Binding-site contacts:
Ligand atom C1 contacts residue ASN675 of chain 1.A at 1.5 Å.
Ligand atom C2 contacts residue ASN675 of chain 1.A at 2.6 Å.
Ligand atom C1 contacts residue THR699 of chain 1.A at 3.7 Å.
Ligand atom O7 contacts residue LYS674 of chain 1.A at 3.1 Å.
Ligand atom N2 contacts residue ASN675 of chain 1.A at 3.0 Å.
Ligand atom C2 contacts residue GLU650 of chain 1.A at 4.0 Å.
Ligand atom C8 contacts residue THR699 of chain 1.A at 3.2 Å.
Ligand atom C7 contacts residue LYS674 of chain 1.A at 4.2 Å.
Ligand atom N2 contacts residue THR699 of chain 1.A at 4.4 Å.
Ligand atom C5 contacts residue ASN675 of chain 1.A at 3.6 Å.
Ligand atom C7 contacts residue THR699 of chain 1.A at 3.8 Å.
Ligand atom N2 contacts residue GLU650 of chain 1.A at 4.2 Å.
Ligand atom C3 contacts residue ASN675 of chain 1.A at 3.9 Å.
Ligand atom C8 contacts residue ASN675 of chain 1.A at 4.2 Å.
Ligand atom O5 contacts residue ASN675 of chain 1.A at 2.2 Å (h-bond).
Ligand atom O5 contacts residue THR699 of chain 1.A at 4.1 Å.
Ligand atom C8 contacts residue ASN723 of chain 1.A at 4.1 Å.
Ligand atom O7 contacts residue ASN675 of chain 1.A at 4.0 Å.
Ligand atom O7 contacts residue GLU698 of chain 1.A at 4.3 Å.
Ligand atom C7 contacts residue ASN675 of chain 1.A at 3.7 Å.
Ligand atom O7 contacts residue THR699 of chain 1.A at 4.3 Å.
Ligand atom C4 contacts residue ASN675 of chain 1.A at 4.2 Å.

The small molecule below binds the protein below.
Small molecule (SMILES): CC(=O)N[C@@H]1[C@@H](O)[C@H](O)[C@@H](CO)O[C@H]1O

Sequence of chain 1.A:
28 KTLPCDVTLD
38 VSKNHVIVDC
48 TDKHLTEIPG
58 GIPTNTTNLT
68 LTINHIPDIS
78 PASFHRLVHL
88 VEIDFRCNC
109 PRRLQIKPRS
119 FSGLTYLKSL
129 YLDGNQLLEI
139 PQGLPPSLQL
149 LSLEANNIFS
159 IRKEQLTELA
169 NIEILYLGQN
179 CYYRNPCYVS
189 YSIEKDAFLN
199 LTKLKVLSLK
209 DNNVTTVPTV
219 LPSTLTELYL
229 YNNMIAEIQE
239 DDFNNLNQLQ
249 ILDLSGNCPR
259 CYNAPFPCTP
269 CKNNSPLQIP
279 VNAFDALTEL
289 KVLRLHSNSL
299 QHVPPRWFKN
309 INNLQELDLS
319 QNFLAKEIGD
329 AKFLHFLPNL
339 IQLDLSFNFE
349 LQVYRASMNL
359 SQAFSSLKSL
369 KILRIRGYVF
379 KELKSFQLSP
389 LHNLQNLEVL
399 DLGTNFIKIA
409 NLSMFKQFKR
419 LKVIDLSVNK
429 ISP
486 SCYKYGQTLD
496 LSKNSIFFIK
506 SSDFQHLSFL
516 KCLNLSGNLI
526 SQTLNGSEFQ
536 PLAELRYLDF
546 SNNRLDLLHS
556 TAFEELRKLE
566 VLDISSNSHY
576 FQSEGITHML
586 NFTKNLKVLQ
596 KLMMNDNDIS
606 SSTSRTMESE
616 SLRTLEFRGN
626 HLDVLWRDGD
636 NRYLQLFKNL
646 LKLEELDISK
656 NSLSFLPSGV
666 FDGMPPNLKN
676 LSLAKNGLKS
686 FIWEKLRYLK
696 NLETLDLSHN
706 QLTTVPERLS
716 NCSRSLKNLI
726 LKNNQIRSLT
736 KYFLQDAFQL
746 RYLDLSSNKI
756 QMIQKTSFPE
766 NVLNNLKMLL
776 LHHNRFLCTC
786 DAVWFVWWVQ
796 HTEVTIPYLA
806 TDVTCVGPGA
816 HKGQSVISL